Sequence of chain 1.A:
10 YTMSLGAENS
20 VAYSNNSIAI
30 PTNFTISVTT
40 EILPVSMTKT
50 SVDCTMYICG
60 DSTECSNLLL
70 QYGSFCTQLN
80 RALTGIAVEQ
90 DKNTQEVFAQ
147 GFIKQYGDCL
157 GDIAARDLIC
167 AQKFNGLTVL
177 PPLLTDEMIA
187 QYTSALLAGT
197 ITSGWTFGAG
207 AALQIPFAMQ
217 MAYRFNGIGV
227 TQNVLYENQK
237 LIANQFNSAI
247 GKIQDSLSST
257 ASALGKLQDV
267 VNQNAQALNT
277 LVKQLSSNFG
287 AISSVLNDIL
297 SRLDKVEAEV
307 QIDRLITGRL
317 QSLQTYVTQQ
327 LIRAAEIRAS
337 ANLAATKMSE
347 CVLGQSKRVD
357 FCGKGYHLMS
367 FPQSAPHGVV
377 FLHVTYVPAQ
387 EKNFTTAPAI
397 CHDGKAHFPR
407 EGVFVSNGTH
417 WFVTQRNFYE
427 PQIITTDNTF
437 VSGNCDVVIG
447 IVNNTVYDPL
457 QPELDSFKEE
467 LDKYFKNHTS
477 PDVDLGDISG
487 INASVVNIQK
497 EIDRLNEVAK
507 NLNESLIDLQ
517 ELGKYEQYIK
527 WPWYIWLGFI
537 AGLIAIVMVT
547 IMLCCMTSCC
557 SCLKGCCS

Binding-site contacts:
Ligand atom C8 contacts residue ASN509 of chain 1.C at 4.5 Å.
Ligand atom C2 contacts residue GLN250 of chain 1.A at 4.2 Å.
Ligand atom O6 contacts residue LEU512 of chain 1.C at 3.2 Å.
Ligand atom C1 contacts residue GLN250 of chain 1.A at 4.0 Å.
Ligand atom O7 contacts residue ASN509 of chain 1.C at 3.5 Å.
Ligand atom O5 contacts residue ASN509 of chain 1.C at 2.4 Å (h-bond).
Ligand atom C7 contacts residue ASN509 of chain 1.C at 3.4 Å.
Ligand atom C8 contacts residue GLN250 of chain 1.A at 3.4 Å.
Ligand atom C5 contacts residue ASN509 of chain 1.C at 3.7 Å.
Ligand atom C8 contacts residue ALA505 of chain 1.C at 4.4 Å (hydrophobic).
Ligand atom C4 contacts residue ASN509 of chain 1.C at 4.3 Å.
Ligand atom C6 contacts residue LEU512 of chain 1.C at 4.0 Å (hydrophobic).
Ligand atom C2 contacts residue ASN509 of chain 1.C at 2.5 Å.
Ligand atom C1 contacts residue ASN509 of chain 1.C at 1.4 Å.
Ligand atom N2 contacts residue ASN509 of chain 1.C at 2.8 Å (h-bond).
Ligand atom C1 contacts residue LEU512 of chain 1.C at 4.0 Å (hydrophobic).
Ligand atom O5 contacts residue LEU512 of chain 1.C at 3.3 Å.
Ligand atom C3 contacts residue ASN509 of chain 1.C at 3.8 Å.
Ligand atom N2 contacts residue GLN250 of chain 1.A at 3.2 Å (h-bond).
Ligand atom C7 contacts residue GLN250 of chain 1.A at 3.6 Å.
Ligand atom C5 contacts residue LEU512 of chain 1.C at 4.2 Å (hydrophobic).

Sequence of chain 1.C:
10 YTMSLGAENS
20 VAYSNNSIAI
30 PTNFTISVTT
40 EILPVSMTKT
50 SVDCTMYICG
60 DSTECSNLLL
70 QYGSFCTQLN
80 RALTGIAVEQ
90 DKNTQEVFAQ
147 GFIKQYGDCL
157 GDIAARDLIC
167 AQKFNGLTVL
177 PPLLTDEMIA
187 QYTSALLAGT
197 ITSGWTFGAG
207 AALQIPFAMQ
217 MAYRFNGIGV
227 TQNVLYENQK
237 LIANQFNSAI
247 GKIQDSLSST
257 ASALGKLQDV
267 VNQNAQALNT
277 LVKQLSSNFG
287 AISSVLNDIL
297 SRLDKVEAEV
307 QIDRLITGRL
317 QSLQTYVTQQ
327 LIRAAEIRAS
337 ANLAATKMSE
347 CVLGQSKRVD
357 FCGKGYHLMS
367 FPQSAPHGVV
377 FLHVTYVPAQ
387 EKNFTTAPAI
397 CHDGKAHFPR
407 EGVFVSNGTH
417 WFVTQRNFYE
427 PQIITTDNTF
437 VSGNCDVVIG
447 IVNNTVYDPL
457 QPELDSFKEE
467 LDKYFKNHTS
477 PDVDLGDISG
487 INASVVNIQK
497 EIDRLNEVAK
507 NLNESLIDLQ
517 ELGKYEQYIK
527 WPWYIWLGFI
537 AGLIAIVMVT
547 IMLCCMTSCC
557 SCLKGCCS

A protein and the small-molecule ligand that binds it are described below.
Small molecule (SMILES): CC(=O)N[C@H]1[C@H](O[C@H]2[C@H](O)[C@@H](NC(C)=O)CO[C@@H]2CO)O[C@H](CO)[C@@H](O)[C@@H]1O